Sequence of chain 4.C:
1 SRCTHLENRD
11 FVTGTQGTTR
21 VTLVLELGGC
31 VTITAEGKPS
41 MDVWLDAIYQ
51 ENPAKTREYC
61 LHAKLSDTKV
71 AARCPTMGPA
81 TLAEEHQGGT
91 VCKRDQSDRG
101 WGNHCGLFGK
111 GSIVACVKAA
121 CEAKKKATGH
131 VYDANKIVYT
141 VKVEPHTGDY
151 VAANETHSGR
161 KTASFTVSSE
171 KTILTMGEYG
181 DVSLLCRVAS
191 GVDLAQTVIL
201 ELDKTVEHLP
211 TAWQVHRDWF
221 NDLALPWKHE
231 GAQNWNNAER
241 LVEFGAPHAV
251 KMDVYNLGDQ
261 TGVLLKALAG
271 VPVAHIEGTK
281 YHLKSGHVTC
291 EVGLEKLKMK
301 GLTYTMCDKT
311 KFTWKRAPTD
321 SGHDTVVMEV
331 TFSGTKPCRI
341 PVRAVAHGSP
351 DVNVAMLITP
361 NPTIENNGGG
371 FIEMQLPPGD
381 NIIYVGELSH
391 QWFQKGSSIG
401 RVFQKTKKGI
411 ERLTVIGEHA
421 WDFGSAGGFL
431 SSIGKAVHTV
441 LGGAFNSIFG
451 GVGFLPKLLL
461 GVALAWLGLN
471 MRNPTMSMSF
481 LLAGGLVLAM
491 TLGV

A small-molecule ligand and the protein it binds are described below.
Small molecule (SMILES): CC(=O)N[C@H]1[C@H](O[C@H]2[C@H](O)[C@@H](NC(C)=O)CO[C@@H]2CO[C@@H]2O[C@@H](C)[C@@H](O)[C@@H](O)[C@@H]2O)O[C@H](CO)[C@@H](O)[C@@H]1O

Binding-site contacts:
Ligand atom C1 contacts residue HIS104 of chain 4.C at 3.6 Å.
Ligand atom O5 contacts residue HIS104 of chain 4.C at 4.0 Å.
Ligand atom C3 contacts residue ASN154 of chain 45.C at 3.8 Å.
Ligand atom O5 contacts residue ASN154 of chain 45.C at 2.4 Å (h-bond).
Ligand atom N2 contacts residue ASN154 of chain 45.C at 2.8 Å (h-bond).
Ligand atom O7 contacts residue GLU155 of chain 45.C at 3.8 Å.
Ligand atom C4 contacts residue ASN154 of chain 45.C at 4.3 Å.
Ligand atom O7 contacts residue ASN154 of chain 45.C at 3.2 Å (h-bond).
Ligand atom O6 contacts residue HIS104 of chain 4.C at 4.4 Å.
Ligand atom C6 contacts residue HIS104 of chain 4.C at 3.3 Å.
Ligand atom C7 contacts residue GLU155 of chain 45.C at 4.2 Å.
Ligand atom C8 contacts residue HIS104 of chain 4.C at 3.9 Å.
Ligand atom C8 contacts residue GLU155 of chain 45.C at 3.6 Å.
Ligand atom C1 contacts residue ASN154 of chain 45.C at 1.4 Å.
Ligand atom C7 contacts residue ASN154 of chain 45.C at 3.4 Å.
Ligand atom C1 contacts residue HIS104 of chain 4.C at 4.3 Å.
Ligand atom C5 contacts residue ASN154 of chain 45.C at 3.7 Å.
Ligand atom C5 contacts residue HIS104 of chain 4.C at 3.1 Å.
Ligand atom C2 contacts residue ASN154 of chain 45.C at 2.4 Å.
Ligand atom C6 contacts residue ASN154 of chain 45.C at 3.8 Å.
Ligand atom C8 contacts residue ASN154 of chain 45.C at 3.6 Å.
Ligand atom O5 contacts residue HIS104 of chain 4.C at 2.9 Å.
Ligand atom C5 contacts residue ASN154 of chain 45.C at 4.3 Å.

Sequence of chain 45.C:
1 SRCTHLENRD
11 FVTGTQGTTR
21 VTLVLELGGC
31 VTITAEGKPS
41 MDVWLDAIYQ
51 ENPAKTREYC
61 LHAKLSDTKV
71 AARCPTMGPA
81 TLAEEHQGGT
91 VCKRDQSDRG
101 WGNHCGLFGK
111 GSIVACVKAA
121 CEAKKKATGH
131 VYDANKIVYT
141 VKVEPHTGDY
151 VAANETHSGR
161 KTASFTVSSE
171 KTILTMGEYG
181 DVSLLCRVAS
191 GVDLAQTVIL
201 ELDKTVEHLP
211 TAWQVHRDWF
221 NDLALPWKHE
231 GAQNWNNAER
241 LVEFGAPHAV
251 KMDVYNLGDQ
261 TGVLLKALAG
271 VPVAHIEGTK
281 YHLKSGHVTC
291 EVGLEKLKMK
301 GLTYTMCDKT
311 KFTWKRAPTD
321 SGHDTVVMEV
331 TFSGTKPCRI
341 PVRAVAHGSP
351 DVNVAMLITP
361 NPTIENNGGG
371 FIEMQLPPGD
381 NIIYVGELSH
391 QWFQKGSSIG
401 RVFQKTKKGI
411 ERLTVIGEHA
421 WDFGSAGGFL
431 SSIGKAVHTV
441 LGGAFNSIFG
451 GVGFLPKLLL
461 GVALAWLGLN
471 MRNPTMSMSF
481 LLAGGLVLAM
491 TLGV